A protein and the small-molecule ligand that binds it are described below.
Small molecule (SMILES): CC(=O)N[C@H]1[C@H](O[C@H]2[C@H](O)[C@@H](NC(C)=O)CO[C@@H]2CO)O[C@H](CO)[C@@H](O[C@@H]2O[C@H](CO[C@H]3O[C@H](CO)[C@@H](O)[C@H](O)[C@@H]3O)[C@@H](O)[C@H](O[C@H]3O[C@H](CO)[C@@H](O)[C@H](O)[C@@H]3O)[C@@H]2O)[C@@H]1O

Sequence of chain 3.C:
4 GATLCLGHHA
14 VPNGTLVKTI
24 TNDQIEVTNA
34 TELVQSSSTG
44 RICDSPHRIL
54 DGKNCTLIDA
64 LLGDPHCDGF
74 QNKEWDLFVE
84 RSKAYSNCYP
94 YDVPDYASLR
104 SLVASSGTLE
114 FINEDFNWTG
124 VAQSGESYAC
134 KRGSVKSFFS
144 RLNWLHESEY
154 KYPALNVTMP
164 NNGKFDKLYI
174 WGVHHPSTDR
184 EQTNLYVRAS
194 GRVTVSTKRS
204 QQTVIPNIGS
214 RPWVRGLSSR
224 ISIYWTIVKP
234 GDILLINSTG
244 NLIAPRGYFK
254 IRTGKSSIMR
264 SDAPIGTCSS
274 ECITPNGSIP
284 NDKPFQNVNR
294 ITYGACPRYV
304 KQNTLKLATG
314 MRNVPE

Binding-site contacts:
Ligand atom O5 contacts residue THR161 of chain 3.C at 4.5 Å.
Ligand atom C1 contacts residue SER213 of chain 1.C at 4.3 Å.
Ligand atom C8 contacts residue ILE236 of chain 3.C at 4.4 Å (hydrophobic).
Ligand atom O3 contacts residue SER213 of chain 1.C at 4.3 Å.
Ligand atom N2 contacts residue ASN159 of chain 3.C at 2.8 Å (h-bond).
Ligand atom C7 contacts residue ASN159 of chain 3.C at 3.6 Å.
Ligand atom C3 contacts residue ASN159 of chain 3.C at 3.8 Å.
Ligand atom C7 contacts residue SER213 of chain 1.C at 3.6 Å.
Ligand atom C2 contacts residue TRP216 of chain 1.C at 4.3 Å (hydrophobic).
Ligand atom O3 contacts residue TRP216 of chain 1.C at 4.0 Å.
Ligand atom C2 contacts residue ASN159 of chain 3.C at 2.4 Å.
Ligand atom C2 contacts residue SER213 of chain 1.C at 3.8 Å.
Ligand atom O7 contacts residue ASN159 of chain 3.C at 4.0 Å.
Ligand atom C7 contacts residue PRO215 of chain 1.C at 4.3 Å (hydrophobic).
Ligand atom C1 contacts residue ASN159 of chain 3.C at 1.4 Å.
Ligand atom C6 contacts residue TRP216 of chain 1.C at 3.6 Å (hydrophobic).
Ligand atom C8 contacts residue THR161 of chain 3.C at 4.5 Å.
Ligand atom O6 contacts residue TRP216 of chain 1.C at 4.5 Å.
Ligand atom O7 contacts residue ARG214 of chain 1.C at 4.2 Å.
Ligand atom C5 contacts residue LEU238 of chain 3.C at 4.3 Å (hydrophobic).
Ligand atom O4 contacts residue TRP216 of chain 1.C at 4.5 Å.
Ligand atom C4 contacts residue ASN159 of chain 3.C at 4.2 Å.
Ligand atom C1 contacts residue LEU238 of chain 3.C at 4.4 Å (hydrophobic).
Ligand atom O7 contacts residue PRO215 of chain 1.C at 3.3 Å.
Ligand atom N2 contacts residue SER213 of chain 1.C at 2.9 Å (h-bond).
Ligand atom C5 contacts residue ASN159 of chain 3.C at 3.7 Å.
Ligand atom C3 contacts residue SER213 of chain 1.C at 3.9 Å.
Ligand atom C8 contacts residue SER213 of chain 1.C at 3.4 Å.
Ligand atom C6 contacts residue THR161 of chain 3.C at 4.3 Å.
Ligand atom O6 contacts residue THR161 of chain 3.C at 3.3 Å.
Ligand atom C5 contacts residue TRP216 of chain 1.C at 3.8 Å (hydrophobic).
Ligand atom O5 contacts residue ASN159 of chain 3.C at 2.4 Å (h-bond).
Ligand atom C8 contacts residue PRO215 of chain 1.C at 4.4 Å (hydrophobic).
Ligand atom O5 contacts residue TRP216 of chain 1.C at 4.5 Å.
Ligand atom C7 contacts residue TRP216 of chain 1.C at 3.9 Å (hydrophobic).
Ligand atom O7 contacts residue TRP216 of chain 1.C at 2.9 Å (h-bond).
Ligand atom C5 contacts residue THR161 of chain 3.C at 4.4 Å.

Sequence of chain 1.C:
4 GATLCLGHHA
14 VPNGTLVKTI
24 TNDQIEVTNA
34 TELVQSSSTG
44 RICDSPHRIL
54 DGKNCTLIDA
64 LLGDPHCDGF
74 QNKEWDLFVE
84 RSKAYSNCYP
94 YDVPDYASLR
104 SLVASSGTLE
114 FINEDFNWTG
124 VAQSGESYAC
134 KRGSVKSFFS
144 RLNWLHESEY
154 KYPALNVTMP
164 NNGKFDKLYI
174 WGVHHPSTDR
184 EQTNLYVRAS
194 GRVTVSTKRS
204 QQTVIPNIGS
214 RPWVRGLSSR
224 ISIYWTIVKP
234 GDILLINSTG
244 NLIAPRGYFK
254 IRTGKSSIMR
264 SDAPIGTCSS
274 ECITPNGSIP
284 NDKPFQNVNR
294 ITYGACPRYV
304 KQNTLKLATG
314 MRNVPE